Sequence of chain 1.A:
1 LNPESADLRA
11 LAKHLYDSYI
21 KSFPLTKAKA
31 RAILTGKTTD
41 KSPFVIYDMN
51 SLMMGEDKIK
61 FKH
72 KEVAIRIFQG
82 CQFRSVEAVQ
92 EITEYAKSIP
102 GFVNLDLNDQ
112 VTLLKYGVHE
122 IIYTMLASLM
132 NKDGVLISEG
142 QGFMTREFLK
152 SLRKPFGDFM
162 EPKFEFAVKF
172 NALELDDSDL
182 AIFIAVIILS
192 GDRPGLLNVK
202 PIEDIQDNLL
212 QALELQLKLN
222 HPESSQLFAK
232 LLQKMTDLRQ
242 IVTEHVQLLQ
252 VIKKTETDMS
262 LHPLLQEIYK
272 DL

A small-molecule ligand and the protein it binds are described below.
Small molecule (SMILES): CCO[C@@H](Cc1ccc(OCCn2c3ccccc3c3ccccc32)cc1)C(=O)O

Binding-site contacts:
Ligand atom C1 contacts residue ARG85 of chain 1.A at 3.6 Å.
Ligand atom C1 contacts residue GLU140 of chain 1.A at 3.7 Å.
Ligand atom C6 contacts residue ARG85 of chain 1.A at 3.4 Å.
Ligand atom C40 contacts residue SER86 of chain 1.A at 3.7 Å.
Ligand atom C11 contacts residue ILE138 of chain 1.A at 3.6 Å (hydrophobic).
Ligand atom C22 contacts residue CYS82 of chain 1.A at 3.6 Å (hydrophobic).
Ligand atom C30 contacts residue MET161 of chain 1.A at 3.5 Å (hydrophobic).
Ligand atom C12 contacts residue ILE138 of chain 1.A at 3.7 Å (hydrophobic).
Ligand atom O26 contacts residue MET161 of chain 1.A at 3.5 Å.
Ligand atom N13 contacts residue ILE138 of chain 1.A at 3.8 Å.
Ligand atom C15 contacts residue HIS63 of chain 1.A at 3.8 Å.
Ligand atom C4 contacts residue ARG85 of chain 1.A at 3.5 Å.
Ligand atom C3 contacts residue SER139 of chain 1.A at 3.5 Å.
Ligand atom C43 contacts residue HIS120 of chain 1.A at 3.8 Å.
Ligand atom C49 contacts residue GLN83 of chain 1.A at 3.9 Å.
Ligand atom O45 contacts residue SER86 of chain 1.A at 2.8 Å (h-bond).
Ligand atom C29 contacts residue CYS82 of chain 1.A at 3.7 Å (hydrophobic).
Ligand atom C50 contacts residue GLN83 of chain 1.A at 3.7 Å.
Ligand atom O44 contacts residue HIS246 of chain 1.A at 2.9 Å (h-bond).
Ligand atom C49 contacts residue HIS246 of chain 1.A at 3.7 Å.
Ligand atom C43 contacts residue SER86 of chain 1.A at 3.5 Å.
Ligand atom C30 contacts residue CYS82 of chain 1.A at 3.6 Å (hydrophobic).
Ligand atom C43 contacts residue HIS246 of chain 1.A at 3.8 Å.
Ligand atom C40 contacts residue HIS246 of chain 1.A at 3.8 Å.
Ligand atom C3 contacts residue ILE138 of chain 1.A at 3.7 Å (hydrophobic).
Ligand atom C1 contacts residue SER139 of chain 1.A at 3.5 Å.
Ligand atom C5 contacts residue ARG85 of chain 1.A at 3.2 Å.
Ligand atom O44 contacts residue TYR270 of chain 1.A at 2.9 Å (h-bond).
Ligand atom O45 contacts residue TYR270 of chain 1.A at 3.6 Å (h-bond).
Ligand atom O45 contacts residue HIS120 of chain 1.A at 3.0 Å (h-bond).
Ligand atom C39 contacts residue TYR124 of chain 1.A at 3.7 Å (hydrophobic).
Ligand atom O45 contacts residue LEU266 of chain 1.A at 3.7 Å.
Ligand atom O26 contacts residue CYS82 of chain 1.A at 3.8 Å.
Ligand atom C50 contacts residue CYS82 of chain 1.A at 3.5 Å (hydrophobic).
Ligand atom C2 contacts residue SER139 of chain 1.A at 2.8 Å.
Ligand atom O47 contacts residue HIS246 of chain 1.A at 3.2 Å (h-bond).
Ligand atom C50 contacts residue PHE79 of chain 1.A at 3.4 Å (hydrophobic).
Ligand atom C39 contacts residue SER86 of chain 1.A at 3.8 Å.
Ligand atom C2 contacts residue ILE138 of chain 1.A at 3.7 Å (hydrophobic).
Ligand atom C43 contacts residue TYR270 of chain 1.A at 3.5 Å (hydrophobic).